Binding-site contacts:
Ligand atom C1 contacts residue ASN380 of chain 1.A at 1.4 Å.
Ligand atom C3 contacts residue ASN380 of chain 1.A at 3.7 Å.
Ligand atom O7 contacts residue ASN380 of chain 1.A at 3.2 Å (h-bond).
Ligand atom C2 contacts residue ASN380 of chain 1.A at 2.3 Å.
Ligand atom C7 contacts residue ASN380 of chain 1.A at 3.1 Å.
Ligand atom N2 contacts residue ASN380 of chain 1.A at 2.7 Å (h-bond).
Ligand atom O6 contacts residue TYR377 of chain 1.A at 4.5 Å.
Ligand atom O5 contacts residue ASN380 of chain 1.A at 2.5 Å (h-bond).
Ligand atom C8 contacts residue ASN380 of chain 1.A at 4.3 Å.
Ligand atom C4 contacts residue ASN380 of chain 1.A at 4.2 Å.
Ligand atom O5 contacts residue PRO378 of chain 1.A at 4.5 Å.
Ligand atom C5 contacts residue ASN380 of chain 1.A at 3.8 Å.
Ligand atom O6 contacts residue PRO378 of chain 1.A at 3.9 Å.

Sequence of chain 1.A:
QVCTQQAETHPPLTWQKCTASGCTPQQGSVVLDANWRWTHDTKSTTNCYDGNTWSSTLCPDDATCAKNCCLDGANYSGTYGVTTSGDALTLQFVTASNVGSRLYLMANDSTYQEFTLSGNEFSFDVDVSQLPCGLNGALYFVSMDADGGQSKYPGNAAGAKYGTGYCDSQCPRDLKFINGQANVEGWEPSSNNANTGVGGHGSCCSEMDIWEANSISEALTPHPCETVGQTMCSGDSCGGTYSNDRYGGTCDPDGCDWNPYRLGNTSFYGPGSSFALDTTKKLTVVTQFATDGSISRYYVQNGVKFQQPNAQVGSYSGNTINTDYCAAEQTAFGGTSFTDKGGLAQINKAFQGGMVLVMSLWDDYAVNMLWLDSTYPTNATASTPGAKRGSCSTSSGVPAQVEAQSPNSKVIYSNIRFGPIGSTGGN

A protein and the small-molecule ligand that binds it are described below.
Small molecule (SMILES): CC(=O)N[C@@H]1[C@@H](O)[C@H](O)[C@@H](CO)O[C@H]1O